This small molecule binds to this protein.
Small molecule (SMILES): CC(=O)N[C@@H]1[C@@H](O)[C@H](O)[C@@H](CO)O[C@H]1O

Sequence of chain 7.A:
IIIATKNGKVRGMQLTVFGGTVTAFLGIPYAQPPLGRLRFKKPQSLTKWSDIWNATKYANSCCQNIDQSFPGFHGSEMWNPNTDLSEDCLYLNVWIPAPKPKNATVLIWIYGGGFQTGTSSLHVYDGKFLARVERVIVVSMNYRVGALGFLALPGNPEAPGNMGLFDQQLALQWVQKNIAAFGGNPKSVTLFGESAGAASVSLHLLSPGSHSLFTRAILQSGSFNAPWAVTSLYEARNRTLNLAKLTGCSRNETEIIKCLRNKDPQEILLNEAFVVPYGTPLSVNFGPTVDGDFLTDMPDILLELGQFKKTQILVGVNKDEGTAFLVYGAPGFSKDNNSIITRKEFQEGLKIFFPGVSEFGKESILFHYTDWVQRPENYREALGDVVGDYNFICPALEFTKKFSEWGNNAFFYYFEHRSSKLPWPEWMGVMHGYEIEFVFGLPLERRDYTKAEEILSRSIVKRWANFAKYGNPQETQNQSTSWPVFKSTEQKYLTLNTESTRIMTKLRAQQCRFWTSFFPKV

Binding-site contacts:
Ligand atom C4 contacts residue ASN57 of chain 7.A at 4.2 Å.
Ligand atom C1 contacts residue ARG14 of chain 7.A at 2.9 Å.
Ligand atom C6 contacts residue ARG14 of chain 7.A at 4.3 Å.
Ligand atom O5 contacts residue ASN57 of chain 7.A at 2.3 Å (h-bond).
Ligand atom C2 contacts residue ARG14 of chain 7.A at 4.2 Å.
Ligand atom C2 contacts residue ASN57 of chain 7.A at 2.4 Å.
Ligand atom O7 contacts residue ASN57 of chain 7.A at 4.0 Å.
Ligand atom C1 contacts residue ASN57 of chain 7.A at 1.4 Å.
Ligand atom C5 contacts residue ASN57 of chain 7.A at 3.6 Å.
Ligand atom C3 contacts residue ASN57 of chain 7.A at 3.7 Å.
Ligand atom O5 contacts residue ARG14 of chain 7.A at 3.0 Å (salt-bridge).
Ligand atom C7 contacts residue ASN57 of chain 7.A at 3.6 Å.
Ligand atom N2 contacts residue ASN57 of chain 7.A at 2.8 Å (h-bond).
Ligand atom C5 contacts residue ARG14 of chain 7.A at 3.5 Å.